Binding-site contacts:
Ligand atom CAM contacts residue ALA140 of chain 1.B at 3.3 Å (hydrophobic).
Ligand atom CAG contacts residue HH91 of chain 2.F at 0.4 Å.
Ligand atom CAO contacts residue LYS47 of chain 2.B at 3.5 Å.
Ligand atom OAP contacts residue HH91 of chain 2.F at 2.8 Å (h-bond).
Ligand atom CAC contacts residue HH91 of chain 2.F at 0.4 Å.
Ligand atom CAD contacts residue HH91 of chain 2.F at 0.4 Å.
Ligand atom CAL contacts residue LYS47 of chain 2.B at 3.6 Å.
Ligand atom CAE contacts residue HH91 of chain 2.F at 0.4 Å.
Ligand atom CAJ contacts residue LEU49 of chain 2.B at 3.2 Å (hydrophobic).
Ligand atom CL1 contacts residue THR151 of chain 1.B at 3.7 Å.
Ligand atom CAO contacts residue HH91 of chain 2.F at 3.6 Å.
Ligand atom OAP contacts residue LYS47 of chain 2.B at 3.7 Å.
Ligand atom CL1 contacts residue ALA140 of chain 1.B at 3.4 Å.
Ligand atom CAA contacts residue HH91 of chain 2.F at 0.3 Å.
Ligand atom CAC contacts residue LEU49 of chain 1.B at 3.4 Å (hydrophobic).
Ligand atom CAH contacts residue LEU49 of chain 2.B at 3.8 Å (hydrophobic).
Ligand atom CAJ contacts residue ALA140 of chain 1.B at 3.2 Å (hydrophobic).
Ligand atom CL1 contacts residue LEU49 of chain 2.B at 3.8 Å.
Ligand atom CAB contacts residue ALA140 of chain 1.B at 3.7 Å (hydrophobic).
Ligand atom CAK contacts residue HH91 of chain 2.F at 1.4 Å.
Ligand atom CAF contacts residue HH91 of chain 2.F at 0.4 Å.
Ligand atom CAM contacts residue HH91 of chain 2.F at 2.2 Å.
Ligand atom CAN contacts residue HH91 of chain 2.F at 2.6 Å.
Ligand atom CAL contacts residue HH91 of chain 2.F at 2.4 Å.
Ligand atom OAQ contacts residue THR138 of chain 1.B at 3.8 Å.
Ligand atom CAB contacts residue LEU49 of chain 2.B at 3.7 Å (hydrophobic).
Ligand atom OAS contacts residue HH91 of chain 2.F at 0.2 Å.
Ligand atom OAI contacts residue HH91 of chain 2.F at 1.1 Å.
Ligand atom CL1 contacts residue VAL153 of chain 1.B at 3.3 Å.
Ligand atom OAI contacts residue LEU49 of chain 2.B at 3.1 Å.
Ligand atom CAN contacts residue THR138 of chain 1.B at 3.6 Å.
Ligand atom CAJ contacts residue HH91 of chain 2.F at 1.2 Å.
Ligand atom OAS contacts residue LEU49 of chain 1.B at 3.6 Å.
Ligand atom CAB contacts residue HH91 of chain 2.F at 0.4 Å.
Ligand atom OAP contacts residue LYS47 of chain 1.B at 3.6 Å.
Ligand atom CAC contacts residue ALA140 of chain 2.B at 3.7 Å (hydrophobic).
Ligand atom OAI contacts residue ALA140 of chain 1.B at 3.1 Å.
Ligand atom CAH contacts residue HH91 of chain 2.F at 0.2 Å.
Ligand atom CAM contacts residue LEU49 of chain 2.B at 3.4 Å (hydrophobic).
Ligand atom CAK contacts residue LYS47 of chain 2.B at 3.6 Å.

A small-molecule ligand and the protein it binds are described below.
Small molecule (SMILES): O=C(O)c1cc(Cl)c2oc3ccccc3c(=O)c2c1

Sequence of chain 2.B:
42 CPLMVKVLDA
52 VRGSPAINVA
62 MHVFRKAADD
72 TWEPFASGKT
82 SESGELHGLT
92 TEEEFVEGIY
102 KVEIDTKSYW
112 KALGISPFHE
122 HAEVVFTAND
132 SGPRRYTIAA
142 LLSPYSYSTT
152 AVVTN

Sequence of chain 1.B:
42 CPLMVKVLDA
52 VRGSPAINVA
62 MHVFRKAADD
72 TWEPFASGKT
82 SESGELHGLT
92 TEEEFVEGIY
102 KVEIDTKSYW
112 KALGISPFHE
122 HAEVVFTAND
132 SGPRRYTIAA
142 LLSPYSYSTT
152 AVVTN